Binding-site contacts:
Ligand atom C1 contacts residue ILE21 of chain 1.B at 3.8 Å (hydrophobic).
Ligand atom O8 contacts residue MET39 of chain 1.B at 3.3 Å.
Ligand atom C10 contacts residue MET39 of chain 1.B at 4.4 Å (hydrophobic).
Ligand atom O7 contacts residue THR18 of chain 1.B at 4.4 Å.
Ligand atom C11 contacts residue TYR82 of chain 1.B at 4.1 Å (hydrophobic).
Ligand atom O7 contacts residue VAL37 of chain 1.B at 4.3 Å.
Ligand atom C13 contacts residue ASN86 of chain 1.B at 3.7 Å.
Ligand atom C2 contacts residue GLY116 of chain 1.B at 3.6 Å.
Ligand atom C5 contacts residue ASN102 of chain 1.B at 4.1 Å.
Ligand atom O7 contacts residue MET39 of chain 1.B at 3.8 Å.
Ligand atom C3 contacts residue ASN102 of chain 1.B at 3.7 Å.
Ligand atom C13 contacts residue PHE88 of chain 1.B at 4.4 Å (hydrophobic).
Ligand atom O8 contacts residue VAL37 of chain 1.B at 4.5 Å.
Ligand atom C13 contacts residue ASN102 of chain 1.B at 4.1 Å.
Ligand atom C1 contacts residue GLY116 of chain 1.B at 3.6 Å.
Ligand atom C5 contacts residue ILE100 of chain 1.B at 4.3 Å (hydrophobic).
Ligand atom C11 contacts residue PHE55 of chain 1.B at 3.9 Å (hydrophobic).
Ligand atom C12 contacts residue TYR82 of chain 1.B at 4.0 Å (hydrophobic).
Ligand atom C14 contacts residue ASN102 of chain 1.B at 4.0 Å.
Ligand atom C11 contacts residue LEU68 of chain 1.B at 4.2 Å (hydrophobic).
Ligand atom C1 contacts residue THR115 of chain 1.B at 3.9 Å.
Ligand atom C2 contacts residue THR115 of chain 1.B at 3.2 Å.
Ligand atom C14 contacts residue PHE88 of chain 1.B at 4.1 Å (hydrophobic).
Ligand atom C7 contacts residue MET39 of chain 1.B at 4.0 Å (hydrophobic).
Ligand atom C4 contacts residue MET114 of chain 1.B at 3.6 Å (hydrophobic).
Ligand atom C13 contacts residue VAL80 of chain 1.B at 3.8 Å (hydrophobic).
Ligand atom C8 contacts residue MET39 of chain 1.B at 4.4 Å (hydrophobic).
Ligand atom C7 contacts residue VAL37 of chain 1.B at 4.5 Å (hydrophobic).
Ligand atom C12 contacts residue VAL80 of chain 1.B at 3.8 Å (hydrophobic).
Ligand atom C2 contacts residue ILE21 of chain 1.B at 4.0 Å (hydrophobic).
Ligand atom C3 contacts residue MET114 of chain 1.B at 3.1 Å (hydrophobic).
Ligand atom C8 contacts residue ILE100 of chain 1.B at 4.2 Å (hydrophobic).
Ligand atom C3 contacts residue THR115 of chain 1.B at 4.0 Å.
Ligand atom C2 contacts residue MET114 of chain 1.B at 3.7 Å (hydrophobic).
Ligand atom C12 contacts residue ASN86 of chain 1.B at 3.9 Å.
Ligand atom O8 contacts residue ILE100 of chain 1.B at 4.3 Å.
Ligand atom C4 contacts residue ASN102 of chain 1.B at 3.1 Å.
Ligand atom C3 contacts residue GLY116 of chain 1.B at 4.4 Å.
Ligand atom C10 contacts residue PHE55 of chain 1.B at 4.3 Å (hydrophobic).
Ligand atom O7 contacts residue LEU118 of chain 1.B at 3.6 Å.

A small-molecule ligand and the protein it binds are described below.
Small molecule (SMILES): O=C(OCc1ccccc1)c1ccccc1

Sequence of chain 1.B:
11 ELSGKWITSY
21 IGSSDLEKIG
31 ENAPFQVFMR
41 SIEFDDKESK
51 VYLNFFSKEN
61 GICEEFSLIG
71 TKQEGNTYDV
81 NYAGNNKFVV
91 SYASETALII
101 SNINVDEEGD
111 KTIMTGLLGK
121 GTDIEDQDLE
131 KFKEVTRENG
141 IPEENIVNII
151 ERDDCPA